A protein and the small-molecule ligand that binds it are described below.
Small molecule (SMILES): OC[C@H]1O[C@@H](O)[C@H](O)[C@@H](O)[C@H]1O

Binding-site contacts:
Ligand atom C6 contacts residue SER158 of chain 1.A at 4.2 Å.
Ligand atom C4 contacts residue ARG160 of chain 1.A at 3.6 Å.
Ligand atom O5 contacts residue ARG157 of chain 1.A at 2.9 Å (salt-bridge).
Ligand atom C6 contacts residue GLY159 of chain 1.A at 3.5 Å.
Ligand atom C3 contacts residue PRO163 of chain 1.A at 3.9 Å (hydrophobic).
Ligand atom C2 contacts residue ARG157 of chain 1.A at 4.2 Å.
Ligand atom C2 contacts residue PRO163 of chain 1.A at 4.3 Å (hydrophobic).
Ligand atom O6 contacts residue ARG160 of chain 1.A at 4.2 Å.
Ligand atom C1 contacts residue ARG157 of chain 1.A at 3.6 Å.
Ligand atom O2 contacts residue PRO163 of chain 1.A at 3.4 Å.
Ligand atom O4 contacts residue HIS249 of chain 1.A at 2.8 Å (h-bond).
Ligand atom C5 contacts residue ARG157 of chain 1.A at 4.0 Å.
Ligand atom O3 contacts residue HIS249 of chain 1.A at 3.8 Å.
Ligand atom C4 contacts residue HIS249 of chain 1.A at 3.3 Å.
Ligand atom C5 contacts residue ARG160 of chain 1.A at 3.5 Å.
Ligand atom C6 contacts residue TRP126 of chain 1.A at 3.9 Å (hydrophobic).
Ligand atom O5 contacts residue SER158 of chain 1.A at 4.2 Å.
Ligand atom C3 contacts residue ASN162 of chain 1.A at 3.7 Å.
Ligand atom O6 contacts residue ALA141 of chain 1.A at 3.4 Å (h-bond).
Ligand atom O6 contacts residue HIS249 of chain 1.A at 3.8 Å.
Ligand atom O3 contacts residue ARG160 of chain 1.A at 4.2 Å.
Ligand atom C3 contacts residue VAL161 of chain 1.A at 4.2 Å (hydrophobic).
Ligand atom O3 contacts residue VAL161 of chain 1.A at 4.0 Å.
Ligand atom O6 contacts residue VAL161 of chain 1.A at 4.1 Å.
Ligand atom O1 contacts residue ARG157 of chain 1.A at 3.2 Å (salt-bridge).
Ligand atom C5 contacts residue GLY159 of chain 1.A at 3.8 Å.
Ligand atom O6 contacts residue GLY159 of chain 1.A at 2.9 Å (h-bond).
Ligand atom C4 contacts residue VAL161 of chain 1.A at 4.2 Å (hydrophobic).
Ligand atom C4 contacts residue ARG157 of chain 1.A at 4.1 Å.
Ligand atom O4 contacts residue ARG157 of chain 1.A at 3.0 Å (salt-bridge).
Ligand atom C6 contacts residue ALA141 of chain 1.A at 3.7 Å (hydrophobic).
Ligand atom O3 contacts residue PRO163 of chain 1.A at 3.6 Å.
Ligand atom O6 contacts residue TRP126 of chain 1.A at 3.6 Å.
Ligand atom C3 contacts residue HIS249 of chain 1.A at 4.2 Å.
Ligand atom O3 contacts residue ASN162 of chain 1.A at 3.0 Å (h-bond).
Ligand atom C2 contacts residue ARG160 of chain 1.A at 4.3 Å.
Ligand atom C3 contacts residue ARG160 of chain 1.A at 3.4 Å.
Ligand atom C1 contacts residue ARG160 of chain 1.A at 4.2 Å.
Ligand atom O4 contacts residue TRP126 of chain 1.A at 4.2 Å.
Ligand atom C6 contacts residue ARG157 of chain 1.A at 4.1 Å.

Sequence of chain 1.A:
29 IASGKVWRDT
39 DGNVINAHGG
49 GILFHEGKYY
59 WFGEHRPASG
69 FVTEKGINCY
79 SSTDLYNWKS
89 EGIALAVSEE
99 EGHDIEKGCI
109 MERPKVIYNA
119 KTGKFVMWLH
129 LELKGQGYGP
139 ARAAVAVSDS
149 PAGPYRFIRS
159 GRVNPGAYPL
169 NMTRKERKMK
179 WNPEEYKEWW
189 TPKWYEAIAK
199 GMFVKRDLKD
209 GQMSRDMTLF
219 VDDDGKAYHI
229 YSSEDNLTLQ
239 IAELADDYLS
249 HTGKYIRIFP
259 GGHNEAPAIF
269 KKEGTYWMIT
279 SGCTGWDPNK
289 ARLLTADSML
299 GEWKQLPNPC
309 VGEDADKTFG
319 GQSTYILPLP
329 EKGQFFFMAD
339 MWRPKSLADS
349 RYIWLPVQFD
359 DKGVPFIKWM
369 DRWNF